Binding-site contacts:
Ligand atom C2 contacts residue ASN298 of chain 1.B at 2.5 Å.
Ligand atom C2 contacts residue THR300 of chain 1.B at 4.0 Å.
Ligand atom C7 contacts residue ASN298 of chain 1.B at 3.2 Å.
Ligand atom C8 contacts residue THR300 of chain 1.B at 4.1 Å.
Ligand atom O5 contacts residue ASN301 of chain 1.B at 4.1 Å.
Ligand atom C1 contacts residue ASN298 of chain 1.B at 1.4 Å.
Ligand atom N2 contacts residue THR300 of chain 1.B at 3.4 Å.
Ligand atom O7 contacts residue ASN298 of chain 1.B at 3.1 Å (h-bond).
Ligand atom O5 contacts residue ASN298 of chain 1.B at 2.4 Å (h-bond).
Ligand atom C4 contacts residue ASN298 of chain 1.B at 4.2 Å.
Ligand atom C5 contacts residue ASN298 of chain 1.B at 3.7 Å.
Ligand atom C1 contacts residue THR300 of chain 1.B at 4.0 Å.
Ligand atom C3 contacts residue ASN298 of chain 1.B at 3.8 Å.
Ligand atom N2 contacts residue ASN298 of chain 1.B at 2.9 Å (h-bond).
Ligand atom C1 contacts residue ASN301 of chain 1.B at 4.1 Å.
Ligand atom C3 contacts residue THR300 of chain 1.B at 4.3 Å.
Ligand atom C5 contacts residue ASN301 of chain 1.B at 4.2 Å.
Ligand atom C8 contacts residue ASN298 of chain 1.B at 4.3 Å.
Ligand atom C8 contacts residue GLU299 of chain 1.B at 3.5 Å.
Ligand atom C7 contacts residue THR300 of chain 1.B at 4.2 Å.

Sequence of chain 1.B:
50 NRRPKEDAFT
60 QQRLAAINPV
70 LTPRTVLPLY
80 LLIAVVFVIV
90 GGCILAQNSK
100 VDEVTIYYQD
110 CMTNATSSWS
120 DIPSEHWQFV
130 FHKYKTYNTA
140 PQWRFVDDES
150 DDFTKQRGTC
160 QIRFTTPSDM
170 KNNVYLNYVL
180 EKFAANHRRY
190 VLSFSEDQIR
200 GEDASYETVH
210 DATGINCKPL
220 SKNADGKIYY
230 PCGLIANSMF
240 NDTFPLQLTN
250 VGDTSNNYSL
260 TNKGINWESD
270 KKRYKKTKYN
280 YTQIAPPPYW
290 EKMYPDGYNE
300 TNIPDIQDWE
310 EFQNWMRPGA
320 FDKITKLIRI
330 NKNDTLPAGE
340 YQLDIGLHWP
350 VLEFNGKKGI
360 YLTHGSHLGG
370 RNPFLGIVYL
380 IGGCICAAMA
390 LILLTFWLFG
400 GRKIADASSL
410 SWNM

The small molecule below binds the protein below.
Small molecule (SMILES): CC(=O)N[C@H]1[C@H](O[C@H]2[C@H](O)[C@@H](NC(C)=O)CO[C@@H]2CO)O[C@H](CO)[C@@H](O)[C@@H]1O